Binding-site contacts:
Ligand atom N2 contacts residue ASN310 of chain 1.F at 2.9 Å (h-bond).
Ligand atom O5 contacts residue ASN310 of chain 1.F at 2.4 Å (h-bond).
Ligand atom C5 contacts residue ASN310 of chain 1.F at 3.7 Å.
Ligand atom C3 contacts residue TRP366 of chain 1.F at 4.4 Å (hydrophobic).
Ligand atom O7 contacts residue ASN310 of chain 1.F at 3.2 Å (h-bond).
Ligand atom C3 contacts residue ASN310 of chain 1.F at 3.8 Å.
Ligand atom C8 contacts residue ARG314 of chain 1.F at 3.9 Å.
Ligand atom C2 contacts residue ASN310 of chain 1.F at 2.5 Å.
Ligand atom C8 contacts residue ASP311 of chain 1.F at 3.9 Å.
Ligand atom O3 contacts residue TRP366 of chain 1.F at 3.9 Å.
Ligand atom C4 contacts residue ASN310 of chain 1.F at 4.3 Å.
Ligand atom C8 contacts residue ASN310 of chain 1.F at 4.1 Å.
Ligand atom C1 contacts residue ASN310 of chain 1.F at 1.4 Å.
Ligand atom N2 contacts residue TRP366 of chain 1.F at 3.3 Å.
Ligand atom C2 contacts residue TRP366 of chain 1.F at 3.6 Å (hydrophobic).
Ligand atom C7 contacts residue ASN310 of chain 1.F at 3.2 Å.

A protein and the small-molecule ligand that binds it are described below.
Small molecule (SMILES): CC(=O)N[C@@H]1[C@@H](O)[C@H](O)[C@@H](CO)O[C@H]1O

Sequence of chain 1.F:
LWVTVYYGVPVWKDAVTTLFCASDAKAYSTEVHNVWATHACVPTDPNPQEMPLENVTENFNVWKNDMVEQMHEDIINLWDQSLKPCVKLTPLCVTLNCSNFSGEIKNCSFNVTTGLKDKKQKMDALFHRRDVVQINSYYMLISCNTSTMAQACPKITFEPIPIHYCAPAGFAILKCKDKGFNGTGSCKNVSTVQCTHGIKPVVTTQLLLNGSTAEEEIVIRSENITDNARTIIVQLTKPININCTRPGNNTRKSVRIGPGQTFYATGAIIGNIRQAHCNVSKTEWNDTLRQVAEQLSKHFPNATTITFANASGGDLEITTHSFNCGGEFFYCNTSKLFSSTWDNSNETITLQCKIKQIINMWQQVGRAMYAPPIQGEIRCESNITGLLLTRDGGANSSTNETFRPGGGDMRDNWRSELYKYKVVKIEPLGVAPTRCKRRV